The small molecule below binds the protein below.
Small molecule (SMILES): CC(=O)N[C@H]1[C@H](O[C@H]2[C@H](O)[C@@H](NC(C)=O)CO[C@@H]2CO)O[C@H](CO)[C@@H](O[C@@H]2O[C@H](CO[C@H]3O[C@H](CO)[C@@H](O)[C@H](O)[C@@H]3O[C@@H]3O[C@H](CO)[C@@H](O)[C@H](O)[C@H]3NC(C)=O)[C@@H](O[C@@H]3O[C@H](CO)[C@@H](O)[C@H](O)[C@H]3NC(C)=O)[C@H](O[C@H]3O[C@H](CO)[C@@H](O)[C@H](O)[C@@H]3O[C@@H]3O[C@H](CO)[C@@H](O)[C@H](O)[C@H]3NC(C)=O)[C@@H]2O)[C@@H]1O

Binding-site contacts:
Ligand atom C1 contacts residue ASN75 of chain 1.A at 1.4 Å.
Ligand atom C1 contacts residue PHE21 of chain 1.A at 3.7 Å (hydrophobic).
Ligand atom O6 contacts residue PHE21 of chain 1.A at 3.7 Å.
Ligand atom O7 contacts residue VAL42 of chain 1.A at 3.7 Å.
Ligand atom C2 contacts residue PHE21 of chain 1.A at 3.7 Å (hydrophobic).
Ligand atom C6 contacts residue PHE19 of chain 1.A at 3.6 Å (hydrophobic).
Ligand atom O3 contacts residue ASP43 of chain 1.A at 3.8 Å.
Ligand atom C4 contacts residue LYS24 of chain 1.A at 3.6 Å.
Ligand atom C8 contacts residue LEU20 of chain 1.A at 3.2 Å (hydrophobic).
Ligand atom C5 contacts residue PHE21 of chain 1.A at 3.7 Å (hydrophobic).
Ligand atom C3 contacts residue ASP43 of chain 1.A at 3.5 Å.
Ligand atom O4 contacts residue LYS24 of chain 1.A at 3.0 Å (salt-bridge).
Ligand atom C1 contacts residue PHE19 of chain 1.A at 3.8 Å (hydrophobic).
Ligand atom N2 contacts residue ASP43 of chain 1.A at 2.7 Å (salt-bridge).
Ligand atom C4 contacts residue PHE19 of chain 1.A at 3.9 Å (hydrophobic).
Ligand atom O3 contacts residue LYS24 of chain 1.A at 2.8 Å (salt-bridge).
Ligand atom O5 contacts residue ASN75 of chain 1.A at 2.4 Å (h-bond).
Ligand atom O4 contacts residue VAL42 of chain 1.A at 3.8 Å.
Ligand atom C8 contacts residue ARG79 of chain 1.A at 3.6 Å.
Ligand atom O7 contacts residue ASN75 of chain 1.A at 3.0 Å (h-bond).
Ligand atom C6 contacts residue GLN73 of chain 1.A at 3.5 Å.
Ligand atom C5 contacts residue ASN75 of chain 1.A at 3.7 Å.
Ligand atom C1 contacts residue THR77 of chain 1.A at 3.7 Å.
Ligand atom N2 contacts residue ASN75 of chain 1.A at 2.9 Å (h-bond).
Ligand atom C7 contacts residue ASN75 of chain 1.A at 3.2 Å.
Ligand atom C2 contacts residue ASP43 of chain 1.A at 3.6 Å.
Ligand atom O5 contacts residue PHE19 of chain 1.A at 3.6 Å.
Ligand atom C1 contacts residue PHE21 of chain 1.A at 3.8 Å (hydrophobic).
Ligand atom C7 contacts residue ARG79 of chain 1.A at 3.6 Å.
Ligand atom C8 contacts residue ASP43 of chain 1.A at 3.4 Å.
Ligand atom C3 contacts residue LYS24 of chain 1.A at 3.8 Å.
Ligand atom C7 contacts residue ASP43 of chain 1.A at 3.5 Å.
Ligand atom C3 contacts residue PHE19 of chain 1.A at 3.7 Å (hydrophobic).
Ligand atom C8 contacts residue PHE21 of chain 1.A at 3.6 Å (hydrophobic).
Ligand atom C3 contacts residue ASN75 of chain 1.A at 3.8 Å.
Ligand atom C2 contacts residue ASN75 of chain 1.A at 2.4 Å.
Ligand atom O7 contacts residue ARG79 of chain 1.A at 2.8 Å (salt-bridge).
Ligand atom C2 contacts residue PHE19 of chain 1.A at 3.7 Å (hydrophobic).
Ligand atom C6 contacts residue PHE21 of chain 1.A at 3.8 Å (hydrophobic).
Ligand atom C6 contacts residue THR38 of chain 1.A at 3.8 Å.

Sequence of chain 1.A:
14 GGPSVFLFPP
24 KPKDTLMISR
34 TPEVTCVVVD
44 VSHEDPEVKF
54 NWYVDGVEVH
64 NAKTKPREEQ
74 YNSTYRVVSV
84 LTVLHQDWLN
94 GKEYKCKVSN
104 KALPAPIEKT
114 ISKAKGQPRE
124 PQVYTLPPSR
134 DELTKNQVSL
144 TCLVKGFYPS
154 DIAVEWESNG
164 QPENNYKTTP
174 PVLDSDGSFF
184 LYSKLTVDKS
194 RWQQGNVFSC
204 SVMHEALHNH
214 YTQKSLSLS